Binding-site contacts:
Ligand atom C2 contacts residue ASN252 of chain 1.T at 4.4 Å.
Ligand atom O4 contacts residue TRP285 of chain 1.DA at 3.2 Å.
Ligand atom C2 contacts residue TRP285 of chain 1.DA at 3.5 Å (hydrophobic).
Ligand atom C5 contacts residue TRP285 of chain 1.DA at 3.7 Å (hydrophobic).
Ligand atom C6 contacts residue TRP285 of chain 1.DA at 3.4 Å (hydrophobic).
Ligand atom O1 contacts residue ALA254 of chain 1.T at 4.3 Å.
Ligand atom O2 contacts residue ASN252 of chain 1.T at 3.1 Å (h-bond).
Ligand atom O5 contacts residue TRP285 of chain 1.DA at 3.1 Å (h-bond).
Ligand atom O2 contacts residue VAL255 of chain 1.T at 3.9 Å.
Ligand atom O6 contacts residue TRP285 of chain 1.DA at 3.2 Å (h-bond).
Ligand atom C1 contacts residue TRP285 of chain 1.DA at 3.5 Å (hydrophobic).
Ligand atom O1 contacts residue VAL255 of chain 1.T at 4.0 Å.
Ligand atom O2 contacts residue TRP285 of chain 1.DA at 4.3 Å.
Ligand atom C4 contacts residue TRP285 of chain 1.DA at 4.0 Å (hydrophobic).
Ligand atom O1 contacts residue ASN252 of chain 1.T at 4.2 Å.
Ligand atom O1 contacts residue TRP285 of chain 1.DA at 3.1 Å.
Ligand atom O3 contacts residue TRP285 of chain 1.DA at 3.9 Å.
Ligand atom C3 contacts residue TRP285 of chain 1.DA at 4.0 Å (hydrophobic).

Sequence of chain 1.DA:
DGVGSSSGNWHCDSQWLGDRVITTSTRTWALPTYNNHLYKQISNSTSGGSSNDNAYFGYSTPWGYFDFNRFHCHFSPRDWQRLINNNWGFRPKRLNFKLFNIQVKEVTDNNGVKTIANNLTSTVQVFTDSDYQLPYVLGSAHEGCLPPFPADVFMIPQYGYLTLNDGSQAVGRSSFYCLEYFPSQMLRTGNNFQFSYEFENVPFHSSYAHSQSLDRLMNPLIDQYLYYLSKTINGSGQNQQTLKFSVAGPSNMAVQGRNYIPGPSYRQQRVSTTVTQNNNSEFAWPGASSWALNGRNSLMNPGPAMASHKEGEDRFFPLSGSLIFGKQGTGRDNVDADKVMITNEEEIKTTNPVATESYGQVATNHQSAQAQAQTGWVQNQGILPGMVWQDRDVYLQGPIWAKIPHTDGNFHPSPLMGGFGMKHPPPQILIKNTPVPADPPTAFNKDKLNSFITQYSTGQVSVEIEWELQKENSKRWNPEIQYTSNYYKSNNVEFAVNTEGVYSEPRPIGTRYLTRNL

The protein below binds the small molecule below.
Small molecule (SMILES): OC[C@H]1O[C@@H](O)[C@H](O)[C@@H](O)[C@H]1O

Sequence of chain 1.T:
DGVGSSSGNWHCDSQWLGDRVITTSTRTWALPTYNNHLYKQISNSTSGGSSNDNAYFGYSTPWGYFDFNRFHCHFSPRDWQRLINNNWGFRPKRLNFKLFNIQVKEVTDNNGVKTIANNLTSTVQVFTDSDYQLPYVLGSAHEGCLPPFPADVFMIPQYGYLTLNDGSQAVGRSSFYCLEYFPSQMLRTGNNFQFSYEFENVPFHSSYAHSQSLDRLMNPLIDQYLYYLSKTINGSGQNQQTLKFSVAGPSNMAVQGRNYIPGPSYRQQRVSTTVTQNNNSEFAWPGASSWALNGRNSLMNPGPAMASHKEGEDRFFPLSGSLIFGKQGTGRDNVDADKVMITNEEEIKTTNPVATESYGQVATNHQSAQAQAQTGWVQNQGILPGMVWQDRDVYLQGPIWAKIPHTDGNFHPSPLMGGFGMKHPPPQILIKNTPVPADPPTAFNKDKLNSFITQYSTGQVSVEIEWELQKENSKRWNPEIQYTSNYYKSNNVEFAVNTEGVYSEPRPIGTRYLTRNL